This protein binds this small molecule.
Small molecule (SMILES): CC(=O)N[C@@H]1[C@@H](O)[C@H](O)[C@@H](CO)O[C@H]1O

Sequence of chain 1.I:
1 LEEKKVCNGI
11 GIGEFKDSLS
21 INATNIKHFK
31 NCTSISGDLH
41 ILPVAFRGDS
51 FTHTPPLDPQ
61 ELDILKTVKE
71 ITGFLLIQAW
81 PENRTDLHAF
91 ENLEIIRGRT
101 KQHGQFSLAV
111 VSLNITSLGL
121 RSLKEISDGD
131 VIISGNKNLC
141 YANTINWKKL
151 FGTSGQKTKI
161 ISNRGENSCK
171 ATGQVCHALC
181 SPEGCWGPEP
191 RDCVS

Binding-site contacts:
Ligand atom C2 contacts residue ASN31 of chain 1.I at 2.2 Å.
Ligand atom C1 contacts residue LYS30 of chain 1.I at 4.2 Å.
Ligand atom C1 contacts residue ASN31 of chain 1.I at 1.4 Å.
Ligand atom C5 contacts residue ASN31 of chain 1.I at 3.7 Å.
Ligand atom O7 contacts residue ASN31 of chain 1.I at 3.5 Å (h-bond).
Ligand atom C7 contacts residue ASN31 of chain 1.I at 3.3 Å.
Ligand atom C3 contacts residue ASN31 of chain 1.I at 3.6 Å.
Ligand atom C8 contacts residue ASN31 of chain 1.I at 4.4 Å.
Ligand atom O5 contacts residue ASN31 of chain 1.I at 2.4 Å (h-bond).
Ligand atom N2 contacts residue LYS30 of chain 1.I at 4.0 Å.
Ligand atom C8 contacts residue LYS30 of chain 1.I at 4.1 Å.
Ligand atom N2 contacts residue ASN31 of chain 1.I at 2.6 Å (h-bond).
Ligand atom C7 contacts residue LYS30 of chain 1.I at 4.2 Å.
Ligand atom O6 contacts residue GLU3 of chain 1.I at 3.8 Å.
Ligand atom C4 contacts residue ASN31 of chain 1.I at 4.1 Å.